Binding-site contacts:
Ligand atom O2 contacts residue ALA123 of chain 1.B at 3.5 Å.
Ligand atom C13 contacts residue ILE52 of chain 1.B at 4.2 Å (hydrophobic).
Ligand atom C5 contacts residue TYR127 of chain 1.B at 3.5 Å (hydrophobic).
Ligand atom C13 contacts residue GLU38 of chain 1.B at 4.0 Å.
Ligand atom C12 contacts residue MET83 of chain 1.B at 4.3 Å (hydrophobic).
Ligand atom O2 contacts residue TYR127 of chain 1.B at 3.7 Å.
Ligand atom O2 contacts residue GLN80 of chain 1.B at 2.9 Å (h-bond).
Ligand atom C11 contacts residue TYR127 of chain 1.B at 3.6 Å (hydrophobic).
Ligand atom O3 contacts residue ARG118 of chain 1.B at 3.9 Å.
Ligand atom C5 contacts residue MET83 of chain 1.B at 3.7 Å (hydrophobic).
Ligand atom C1 contacts residue GLN80 of chain 1.B at 3.9 Å.
Ligand atom O1 contacts residue ILE55 of chain 1.B at 3.8 Å.
Ligand atom N1 contacts residue TYR127 of chain 1.B at 3.4 Å.
Ligand atom C12 contacts residue GLU38 of chain 1.B at 4.2 Å.
Ligand atom C2 contacts residue TYR127 of chain 1.B at 3.5 Å (hydrophobic).
Ligand atom C1 contacts residue MET83 of chain 1.B at 3.8 Å (hydrophobic).
Ligand atom C4 contacts residue ARG118 of chain 1.B at 3.6 Å.
Ligand atom O3 contacts residue HIS13 of chain 1.B at 3.6 Å.
Ligand atom C2 contacts residue GLN80 of chain 1.B at 3.8 Å.
Ligand atom C13 contacts residue HIS13 of chain 1.B at 4.1 Å.
Ligand atom C1 contacts residue TYR127 of chain 1.B at 3.3 Å (hydrophobic).
Ligand atom O1 contacts residue TYR127 of chain 1.B at 3.6 Å.
Ligand atom O3 contacts residue GLU38 of chain 1.B at 3.3 Å (salt-bridge).
Ligand atom C3 contacts residue MET83 of chain 1.B at 3.6 Å (hydrophobic).
Ligand atom C11 contacts residue ARG118 of chain 1.B at 3.8 Å.
Ligand atom N2 contacts residue MET83 of chain 1.B at 3.6 Å.
Ligand atom C12 contacts residue TRP43 of chain 1.B at 3.7 Å (hydrophobic).
Ligand atom O2 contacts residue ALA122 of chain 1.B at 4.1 Å.
Ligand atom N2 contacts residue TYR127 of chain 1.B at 3.4 Å.
Ligand atom C2 contacts residue MET83 of chain 1.B at 3.5 Å (hydrophobic).
Ligand atom O1 contacts residue GLN80 of chain 1.B at 3.9 Å.
Ligand atom N2 contacts residue GLN80 of chain 1.B at 2.9 Å (h-bond).
Ligand atom C4 contacts residue MET83 of chain 1.B at 4.3 Å (hydrophobic).
Ligand atom C3 contacts residue TYR127 of chain 1.B at 3.5 Å (hydrophobic).
Ligand atom O2 contacts residue MET83 of chain 1.B at 3.7 Å.
Ligand atom N1 contacts residue MET83 of chain 1.B at 3.8 Å.
Ligand atom C4 contacts residue TYR87 of chain 1.B at 3.8 Å (hydrophobic).
Ligand atom C4 contacts residue ALA122 of chain 1.B at 4.3 Å (hydrophobic).
Ligand atom C4 contacts residue TYR127 of chain 1.B at 3.9 Å (hydrophobic).
Ligand atom C12 contacts residue ARG118 of chain 1.B at 4.3 Å.

This protein binds this small molecule.
Small molecule (SMILES): Cc1c(CCCO)[nH]c(=O)[nH]c1=O

Sequence of chain 1.B:
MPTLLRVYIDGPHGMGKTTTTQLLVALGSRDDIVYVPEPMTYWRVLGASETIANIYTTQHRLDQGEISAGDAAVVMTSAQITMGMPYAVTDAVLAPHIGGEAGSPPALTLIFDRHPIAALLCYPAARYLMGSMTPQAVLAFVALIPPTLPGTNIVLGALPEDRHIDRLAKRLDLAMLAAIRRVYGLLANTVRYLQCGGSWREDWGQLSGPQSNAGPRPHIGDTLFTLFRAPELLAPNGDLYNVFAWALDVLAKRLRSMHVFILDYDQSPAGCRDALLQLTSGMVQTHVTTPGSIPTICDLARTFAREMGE